Sequence of chain 2.B:
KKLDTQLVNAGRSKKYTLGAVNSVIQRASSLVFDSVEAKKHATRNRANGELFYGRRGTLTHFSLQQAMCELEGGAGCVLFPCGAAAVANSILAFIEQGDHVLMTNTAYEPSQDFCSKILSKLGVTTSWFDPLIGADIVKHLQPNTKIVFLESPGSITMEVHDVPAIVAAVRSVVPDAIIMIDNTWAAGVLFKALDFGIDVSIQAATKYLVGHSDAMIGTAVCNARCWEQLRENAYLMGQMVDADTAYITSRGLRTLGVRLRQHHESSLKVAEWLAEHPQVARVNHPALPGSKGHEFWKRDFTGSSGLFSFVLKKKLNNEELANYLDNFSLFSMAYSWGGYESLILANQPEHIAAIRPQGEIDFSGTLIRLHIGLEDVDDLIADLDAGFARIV

Sequence of chain 1.B:
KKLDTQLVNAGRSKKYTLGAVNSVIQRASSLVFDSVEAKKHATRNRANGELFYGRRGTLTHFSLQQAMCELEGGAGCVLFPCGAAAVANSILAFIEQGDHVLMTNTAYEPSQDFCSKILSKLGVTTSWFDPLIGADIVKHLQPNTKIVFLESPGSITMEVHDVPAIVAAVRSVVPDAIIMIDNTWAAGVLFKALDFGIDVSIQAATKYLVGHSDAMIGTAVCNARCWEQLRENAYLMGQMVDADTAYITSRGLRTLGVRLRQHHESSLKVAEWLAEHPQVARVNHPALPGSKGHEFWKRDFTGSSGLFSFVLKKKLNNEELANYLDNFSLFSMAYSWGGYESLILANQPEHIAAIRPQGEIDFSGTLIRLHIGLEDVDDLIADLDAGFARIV

Binding-site contacts:
Ligand atom O2B contacts residue ARG372 of chain 2.B at 2.8 Å (salt-bridge).
Ligand atom C2A contacts residue GLU154 of chain 2.B at 3.4 Å.
Ligand atom C4 contacts residue TYR111 of chain 2.B at 3.6 Å (hydrophobic).
Ligand atom CBI contacts residue TYR111 of chain 2.B at 3.6 Å (hydrophobic).
Ligand atom C6 contacts residue TYR111 of chain 2.B at 3.6 Å (hydrophobic).
Ligand atom C2A contacts residue ASP185 of chain 2.B at 3.6 Å.
Ligand atom O2B contacts residue TRP340 of chain 2.B at 3.0 Å (h-bond).
Ligand atom OP2 contacts residue ARG58 of chain 1.B at 3.1 Å (salt-bridge).
Ligand atom OET contacts residue TYR338 of chain 2.B at 3.4 Å.
Ligand atom OP4 contacts residue GLY86 of chain 2.B at 3.4 Å.
Ligand atom OP3 contacts residue CYS85 of chain 2.B at 3.5 Å.
Ligand atom CGI contacts residue TYR111 of chain 2.B at 2.9 Å (hydrophobic).
Ligand atom C6 contacts residue ASP185 of chain 2.B at 3.5 Å.
Ligand atom CBI contacts residue SER339 of chain 2.B at 3.6 Å.
Ligand atom CEI contacts residue TYR56 of chain 1.B at 3.5 Å (hydrophobic).
Ligand atom O3B contacts residue TYR338 of chain 2.B at 3.5 Å.
Ligand atom N4A contacts residue TYR111 of chain 2.B at 3.3 Å.
Ligand atom P contacts residue GLY86 of chain 2.B at 3.4 Å.
Ligand atom OP3 contacts residue ARG58 of chain 1.B at 3.1 Å (salt-bridge).
Ligand atom O3B contacts residue SER339 of chain 2.B at 2.9 Å (h-bond).
Ligand atom OP3 contacts residue GLY86 of chain 2.B at 3.2 Å (h-bond).
Ligand atom OP3 contacts residue ALA87 of chain 2.B at 3.0 Å (h-bond).
Ligand atom OP1 contacts residue CYS85 of chain 2.B at 3.6 Å.
Ligand atom OP1 contacts residue GLY86 of chain 2.B at 2.8 Å (h-bond).
Ligand atom N4A contacts residue LYS210 of chain 2.B at 3.4 Å (salt-bridge).
Ligand atom CBC contacts residue SER339 of chain 2.B at 3.5 Å.
Ligand atom O3 contacts residue TRP340 of chain 2.B at 3.2 Å (h-bond).
Ligand atom N1 contacts residue ASP185 of chain 2.B at 2.8 Å (salt-bridge).
Ligand atom CBC contacts residue ARG372 of chain 2.B at 3.6 Å.
Ligand atom C5A contacts residue ALA87 of chain 2.B at 3.6 Å (hydrophobic).
Ligand atom NI contacts residue TYR111 of chain 2.B at 2.7 Å (h-bond).
Ligand atom C4A contacts residue TYR111 of chain 2.B at 3.5 Å (hydrophobic).
Ligand atom OP1 contacts residue THR209 of chain 2.B at 2.6 Å (h-bond).
Ligand atom C5 contacts residue TYR111 of chain 2.B at 3.4 Å (hydrophobic).
Ligand atom O3B contacts residue ARG372 of chain 2.B at 3.0 Å (salt-bridge).
Ligand atom OP4 contacts residue ALA207 of chain 2.B at 3.2 Å.
Ligand atom OP2 contacts residue TYR56 of chain 1.B at 2.6 Å (h-bond).
Ligand atom C4A contacts residue LYS210 of chain 2.B at 2.9 Å.
Ligand atom OP2 contacts residue MET219 of chain 2.B at 3.5 Å.
Ligand atom C5A contacts residue TYR111 of chain 2.B at 3.5 Å (hydrophobic).

This protein binds this small molecule.
Small molecule (SMILES): Cc1ncc(COP(=O)(O)O)c(C/N=C(\C=C\OCCN)C(=O)O)c1O